Binding-site contacts:
Ligand atom C1 contacts residue ASN1134 of chain 1.C at 1.5 Å.
Ligand atom N2 contacts residue ASN1134 of chain 1.C at 2.9 Å (h-bond).
Ligand atom C8 contacts residue ASN1134 of chain 1.C at 3.6 Å.
Ligand atom O7 contacts residue ASN1134 of chain 1.C at 3.3 Å (h-bond).
Ligand atom C7 contacts residue ASN1134 of chain 1.C at 3.2 Å.
Ligand atom C3 contacts residue ASN1134 of chain 1.C at 3.9 Å.
Ligand atom C8 contacts residue VAL1133 of chain 1.C at 3.8 Å (hydrophobic).
Ligand atom C2 contacts residue ASN1134 of chain 1.C at 2.6 Å.
Ligand atom O5 contacts residue ASN1134 of chain 1.C at 2.5 Å (h-bond).
Ligand atom C4 contacts residue ASN1134 of chain 1.C at 4.4 Å.
Ligand atom C5 contacts residue ASN1134 of chain 1.C at 3.8 Å.
Ligand atom C8 contacts residue ILE1132 of chain 1.C at 3.1 Å (hydrophobic).

The protein below binds the small molecule below.
Small molecule (SMILES): CC(=O)N[C@H]1[C@H](O[C@H]2[C@H](O)[C@@H](NC(C)=O)CO[C@@H]2CO)O[C@H](CO)[C@@H](O)[C@@H]1O

Sequence of chain 1.C:
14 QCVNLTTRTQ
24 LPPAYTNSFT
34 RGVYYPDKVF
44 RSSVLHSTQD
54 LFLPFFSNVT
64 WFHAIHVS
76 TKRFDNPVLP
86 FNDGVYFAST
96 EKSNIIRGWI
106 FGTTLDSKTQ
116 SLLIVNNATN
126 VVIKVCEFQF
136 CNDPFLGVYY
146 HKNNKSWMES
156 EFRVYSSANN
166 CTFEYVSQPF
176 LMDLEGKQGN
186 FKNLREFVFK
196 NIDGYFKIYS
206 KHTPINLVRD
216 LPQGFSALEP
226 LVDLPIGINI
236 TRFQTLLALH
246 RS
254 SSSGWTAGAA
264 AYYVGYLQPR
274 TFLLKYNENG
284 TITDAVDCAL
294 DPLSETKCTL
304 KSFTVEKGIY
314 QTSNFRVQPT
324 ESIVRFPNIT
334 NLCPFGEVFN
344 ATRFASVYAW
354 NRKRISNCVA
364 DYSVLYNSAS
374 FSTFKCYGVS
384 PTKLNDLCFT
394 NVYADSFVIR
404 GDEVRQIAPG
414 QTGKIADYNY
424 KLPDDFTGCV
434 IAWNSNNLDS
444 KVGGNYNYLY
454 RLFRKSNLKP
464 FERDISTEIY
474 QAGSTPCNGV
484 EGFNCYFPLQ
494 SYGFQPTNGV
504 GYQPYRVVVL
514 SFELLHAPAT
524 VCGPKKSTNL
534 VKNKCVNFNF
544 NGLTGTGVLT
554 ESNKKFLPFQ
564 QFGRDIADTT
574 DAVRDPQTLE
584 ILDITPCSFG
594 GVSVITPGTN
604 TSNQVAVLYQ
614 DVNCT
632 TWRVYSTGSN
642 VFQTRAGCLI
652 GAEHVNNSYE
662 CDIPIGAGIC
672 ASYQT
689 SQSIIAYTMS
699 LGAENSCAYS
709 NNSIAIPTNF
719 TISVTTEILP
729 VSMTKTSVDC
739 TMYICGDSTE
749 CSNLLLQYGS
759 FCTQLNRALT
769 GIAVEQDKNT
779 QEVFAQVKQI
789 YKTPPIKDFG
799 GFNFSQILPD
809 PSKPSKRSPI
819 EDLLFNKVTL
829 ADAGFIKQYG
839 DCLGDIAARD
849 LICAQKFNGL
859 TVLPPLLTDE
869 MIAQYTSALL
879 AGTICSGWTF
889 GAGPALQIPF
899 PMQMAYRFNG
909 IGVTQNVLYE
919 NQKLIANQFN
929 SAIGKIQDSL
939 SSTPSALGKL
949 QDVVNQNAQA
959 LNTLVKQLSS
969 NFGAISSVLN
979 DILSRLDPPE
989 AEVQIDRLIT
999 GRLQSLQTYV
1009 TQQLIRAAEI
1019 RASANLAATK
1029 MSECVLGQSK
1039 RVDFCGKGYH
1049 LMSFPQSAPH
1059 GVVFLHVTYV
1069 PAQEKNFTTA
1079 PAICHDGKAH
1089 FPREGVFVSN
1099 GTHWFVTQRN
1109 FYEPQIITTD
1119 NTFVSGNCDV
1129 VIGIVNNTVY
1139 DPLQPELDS